This small molecule binds to this protein.
Small molecule (SMILES): CC(=O)N[C@@H]1[C@@H](O)[C@H](O)[C@@H](CO)O[C@H]1O

Binding-site contacts:
Ligand atom O7 contacts residue ASN65 of chain 2.A at 4.2 Å.
Ligand atom C8 contacts residue TRP357 of chain 2.A at 3.5 Å (hydrophobic).
Ligand atom C4 contacts residue TRP357 of chain 2.A at 4.4 Å (hydrophobic).
Ligand atom O3 contacts residue TRP357 of chain 2.A at 3.6 Å.
Ligand atom C2 contacts residue TRP357 of chain 2.A at 3.9 Å (hydrophobic).
Ligand atom C3 contacts residue ASN65 of chain 2.A at 3.8 Å.
Ligand atom C5 contacts residue TRP357 of chain 2.A at 4.4 Å (hydrophobic).
Ligand atom C7 contacts residue ASN65 of chain 2.A at 3.8 Å.
Ligand atom O4 contacts residue TRP357 of chain 2.A at 4.1 Å.
Ligand atom C4 contacts residue ASN65 of chain 2.A at 4.3 Å.
Ligand atom O5 contacts residue ASN65 of chain 2.A at 2.3 Å (h-bond).
Ligand atom C7 contacts residue TRP357 of chain 2.A at 3.9 Å (hydrophobic).
Ligand atom C1 contacts residue ASN65 of chain 2.A at 1.4 Å.
Ligand atom C3 contacts residue TRP357 of chain 2.A at 3.5 Å (hydrophobic).
Ligand atom C1 contacts residue TRP357 of chain 2.A at 3.7 Å (hydrophobic).
Ligand atom C2 contacts residue ASN65 of chain 2.A at 2.5 Å.
Ligand atom N2 contacts residue ASN65 of chain 2.A at 2.9 Å (h-bond).
Ligand atom N2 contacts residue TRP357 of chain 2.A at 3.3 Å (h-bond).
Ligand atom O6 contacts residue ASN65 of chain 2.A at 4.4 Å.
Ligand atom C5 contacts residue ASN65 of chain 2.A at 3.6 Å.

Sequence of chain 2.A:
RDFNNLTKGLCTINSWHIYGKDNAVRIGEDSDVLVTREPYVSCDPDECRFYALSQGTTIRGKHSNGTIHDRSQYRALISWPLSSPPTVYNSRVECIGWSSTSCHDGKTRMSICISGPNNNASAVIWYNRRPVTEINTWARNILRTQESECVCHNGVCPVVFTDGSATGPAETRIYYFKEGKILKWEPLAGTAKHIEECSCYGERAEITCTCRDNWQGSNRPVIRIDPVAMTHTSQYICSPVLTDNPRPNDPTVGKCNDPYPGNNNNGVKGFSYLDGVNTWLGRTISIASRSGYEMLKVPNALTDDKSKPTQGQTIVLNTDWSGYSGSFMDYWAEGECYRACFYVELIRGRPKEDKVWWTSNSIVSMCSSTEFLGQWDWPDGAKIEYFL